Sequence of chain 2.A:
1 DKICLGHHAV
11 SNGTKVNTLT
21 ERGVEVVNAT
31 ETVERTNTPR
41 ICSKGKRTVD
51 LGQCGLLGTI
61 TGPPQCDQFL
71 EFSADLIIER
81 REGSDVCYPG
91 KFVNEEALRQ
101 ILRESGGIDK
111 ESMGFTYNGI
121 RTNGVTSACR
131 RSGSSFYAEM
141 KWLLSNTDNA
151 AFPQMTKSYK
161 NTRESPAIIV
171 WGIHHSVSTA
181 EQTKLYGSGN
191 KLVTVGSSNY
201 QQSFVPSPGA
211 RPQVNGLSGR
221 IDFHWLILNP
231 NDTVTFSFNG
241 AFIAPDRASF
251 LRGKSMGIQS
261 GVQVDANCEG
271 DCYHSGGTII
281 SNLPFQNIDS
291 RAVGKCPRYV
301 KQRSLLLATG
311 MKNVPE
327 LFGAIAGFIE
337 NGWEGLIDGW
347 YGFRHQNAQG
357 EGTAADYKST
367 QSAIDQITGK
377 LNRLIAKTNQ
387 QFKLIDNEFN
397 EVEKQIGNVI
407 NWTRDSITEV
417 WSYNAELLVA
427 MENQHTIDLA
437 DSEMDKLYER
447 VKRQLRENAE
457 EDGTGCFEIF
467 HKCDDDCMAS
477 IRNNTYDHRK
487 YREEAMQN

Binding-site contacts:
Ligand atom C2 contacts residue ASN28 of chain 2.A at 2.4 Å.
Ligand atom O5 contacts residue ALA29 of chain 2.A at 4.3 Å.
Ligand atom C8 contacts residue ASN28 of chain 2.A at 4.4 Å.
Ligand atom N2 contacts residue ASN28 of chain 2.A at 2.8 Å (h-bond).
Ligand atom C5 contacts residue ASN28 of chain 2.A at 3.7 Å.
Ligand atom C1 contacts residue ASN28 of chain 2.A at 1.4 Å.
Ligand atom C3 contacts residue ASN28 of chain 2.A at 3.8 Å.
Ligand atom C4 contacts residue ASN28 of chain 2.A at 4.3 Å.
Ligand atom C7 contacts residue ASN28 of chain 2.A at 3.3 Å.
Ligand atom O7 contacts residue ASN28 of chain 2.A at 3.6 Å (h-bond).
Ligand atom O5 contacts residue ASN28 of chain 2.A at 2.5 Å (h-bond).

The protein below binds the small molecule below.
Small molecule (SMILES): CC(=O)N[C@@H]1[C@@H](O)[C@H](O)[C@@H](CO)O[C@H]1O